Binding-site contacts:
Ligand atom O4 contacts residue ASP559 of chain 1.A at 3.9 Å.
Ligand atom O4 contacts residue HIS373 of chain 1.A at 3.2 Å.
Ligand atom C2 contacts residue LYS163 of chain 1.A at 3.9 Å.
Ligand atom O2 contacts residue LYS163 of chain 1.A at 3.4 Å (salt-bridge).
Ligand atom O3 contacts residue ASP374 of chain 1.A at 4.1 Å.
Ligand atom C3 contacts residue HIS373 of chain 1.A at 4.3 Å.
Ligand atom C3 contacts residue LYS163 of chain 1.A at 4.0 Å.
Ligand atom C4 contacts residue TYR341 of chain 1.A at 3.7 Å (hydrophobic).
Ligand atom C4 contacts residue HIS339 of chain 1.A at 4.2 Å.
Ligand atom O4 contacts residue ARG371 of chain 1.A at 3.5 Å (salt-bridge).
Ligand atom O3 contacts residue TYR341 of chain 1.A at 4.0 Å.
Ligand atom C2 contacts residue TYR341 of chain 1.A at 3.8 Å (hydrophobic).
Ligand atom C1 contacts residue TYR341 of chain 1.A at 4.3 Å (hydrophobic).
Ligand atom C4 contacts residue HIS373 of chain 1.A at 4.0 Å.
Ligand atom C3 contacts residue TYR341 of chain 1.A at 4.2 Å (hydrophobic).
Ligand atom O1 contacts residue TYR341 of chain 1.A at 4.4 Å.
Ligand atom O5 contacts residue TYR341 of chain 1.A at 3.4 Å (h-bond).
Ligand atom O4 contacts residue HIS339 of chain 1.A at 3.6 Å.
Ligand atom O3 contacts residue HIS373 of chain 1.A at 3.4 Å.
Ligand atom C5 contacts residue TYR341 of chain 1.A at 4.0 Å (hydrophobic).
Ligand atom O3 contacts residue LYS163 of chain 1.A at 3.0 Å (salt-bridge).

Sequence of chain 1.A:
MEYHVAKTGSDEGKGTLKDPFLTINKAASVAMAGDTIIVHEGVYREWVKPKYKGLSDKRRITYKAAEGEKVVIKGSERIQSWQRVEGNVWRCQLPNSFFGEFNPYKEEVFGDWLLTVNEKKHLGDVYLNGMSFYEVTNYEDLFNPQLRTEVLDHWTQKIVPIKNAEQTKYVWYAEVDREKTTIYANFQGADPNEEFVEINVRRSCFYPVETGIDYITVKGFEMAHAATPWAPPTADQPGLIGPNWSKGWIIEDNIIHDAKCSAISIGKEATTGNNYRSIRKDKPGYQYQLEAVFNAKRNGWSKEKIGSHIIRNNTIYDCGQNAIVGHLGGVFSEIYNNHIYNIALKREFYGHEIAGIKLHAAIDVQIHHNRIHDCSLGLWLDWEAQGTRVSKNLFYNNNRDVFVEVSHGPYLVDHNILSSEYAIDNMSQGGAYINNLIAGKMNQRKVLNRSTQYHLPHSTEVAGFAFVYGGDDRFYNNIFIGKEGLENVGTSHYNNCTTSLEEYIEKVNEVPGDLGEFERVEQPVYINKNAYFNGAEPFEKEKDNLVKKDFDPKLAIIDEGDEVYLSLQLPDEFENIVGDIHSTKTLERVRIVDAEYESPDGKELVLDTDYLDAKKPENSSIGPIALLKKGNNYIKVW

A protein and the small-molecule ligand that binds it are described below.
Small molecule (SMILES): O[C@@H]1[C@@H](O)[C@H](O)OC[C@H]1O